Binding-site contacts:
Ligand atom C8 contacts residue ALA63 of chain 1.A at 3.6 Å (hydrophobic).
Ligand atom F1 contacts residue VAL111 of chain 1.A at 3.3 Å.
Ligand atom C9 contacts residue LEU182 of chain 1.A at 3.4 Å (hydrophobic).
Ligand atom N13 contacts residue CYS116 of chain 1.A at 2.8 Å (h-bond).
Ligand atom N38 contacts residue VAL95 of chain 1.A at 3.4 Å.
Ligand atom C23 contacts residue GLU82 of chain 1.A at 3.6 Å.
Ligand atom N21 contacts residue PHE194 of chain 1.A at 3.2 Å.
Ligand atom C9 contacts residue ALA63 of chain 1.A at 3.4 Å (hydrophobic).
Ligand atom C28 contacts residue ASP193 of chain 1.A at 3.5 Å.
Ligand atom C37 contacts residue LEU86 of chain 1.A at 3.6 Å (hydrophobic).
Ligand atom N11 contacts residue CYS116 of chain 1.A at 3.2 Å (h-bond).
Ligand atom C10 contacts residue LEU182 of chain 1.A at 3.4 Å (hydrophobic).
Ligand atom C16 contacts residue CYS116 of chain 1.A at 3.4 Å (hydrophobic).
Ligand atom C4 contacts residue VAL113 of chain 1.A at 3.5 Å (hydrophobic).
Ligand atom F1 contacts residue VAL113 of chain 1.A at 3.3 Å.
Ligand atom C25 contacts residue ASP193 of chain 1.A at 3.4 Å.
Ligand atom O26 contacts residue VAL96 of chain 1.A at 3.4 Å.
Ligand atom C37 contacts residue ILE89 of chain 1.A at 3.5 Å (hydrophobic).
Ligand atom C9 contacts residue GLU114 of chain 1.A at 3.2 Å.
Ligand atom C14 contacts residue CYS116 of chain 1.A at 3.6 Å (hydrophobic).
Ligand atom N13 contacts residue PHE115 of chain 1.A at 3.4 Å.
Ligand atom C8 contacts residue VAL113 of chain 1.A at 3.5 Å (hydrophobic).
Ligand atom C27 contacts residue ASP193 of chain 1.A at 3.6 Å.
Ligand atom N38 contacts residue LEU86 of chain 1.A at 3.6 Å.
Ligand atom F1 contacts residue LEU86 of chain 1.A at 3.5 Å.
Ligand atom C12 contacts residue CYS116 of chain 1.A at 3.6 Å (hydrophobic).
Ligand atom F1 contacts residue GLU82 of chain 1.A at 3.2 Å.
Ligand atom N38 contacts residue ILE89 of chain 1.A at 3.2 Å.
Ligand atom O26 contacts residue CYS192 of chain 1.A at 3.3 Å.
Ligand atom C32 contacts residue LEU86 of chain 1.A at 3.6 Å (hydrophobic).
Ligand atom C16 contacts residue LYS117 of chain 1.A at 3.5 Å.
Ligand atom O6 contacts residue VAL45 of chain 1.A at 3.5 Å.
Ligand atom C3 contacts residue VAL113 of chain 1.A at 3.4 Å (hydrophobic).
Ligand atom O15 contacts residue EDO1 of chain 1.C at 3.3 Å.
Ligand atom C2 contacts residue VAL113 of chain 1.A at 3.6 Å (hydrophobic).
Ligand atom O26 contacts residue ASP193 of chain 1.A at 2.8 Å (salt-bridge).
Ligand atom C28 contacts residue GLU82 of chain 1.A at 3.2 Å.
Ligand atom C3 contacts residue LYS65 of chain 1.A at 3.5 Å.
Ligand atom N24 contacts residue GLU82 of chain 1.A at 2.9 Å (salt-bridge).
Ligand atom CL3 contacts residue VAL96 of chain 1.A at 3.3 Å.

This small molecule binds to this protein.
Small molecule (SMILES): N#CC1(c2cccc(C(=O)Nc3cc(Oc4ccc5nc(NC(=O)C6CC6)sc5n4)ccc3F)c2Cl)CC1

Sequence of chain 1.A:
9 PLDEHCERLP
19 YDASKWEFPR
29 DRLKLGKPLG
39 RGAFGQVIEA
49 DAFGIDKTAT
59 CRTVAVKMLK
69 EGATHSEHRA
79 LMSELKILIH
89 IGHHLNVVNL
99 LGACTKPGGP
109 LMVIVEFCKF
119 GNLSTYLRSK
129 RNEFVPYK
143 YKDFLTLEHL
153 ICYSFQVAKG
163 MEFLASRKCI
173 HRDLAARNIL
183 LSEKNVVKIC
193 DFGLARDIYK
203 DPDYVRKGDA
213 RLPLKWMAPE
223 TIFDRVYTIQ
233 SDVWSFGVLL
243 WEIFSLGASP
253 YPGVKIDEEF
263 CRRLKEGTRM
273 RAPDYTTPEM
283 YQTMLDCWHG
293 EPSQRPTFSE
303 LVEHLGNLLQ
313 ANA